Binding-site contacts:
Ligand atom O5 contacts residue ASN514 of chain 1.A at 2.4 Å (h-bond).
Ligand atom N2 contacts residue ASN514 of chain 1.A at 3.0 Å (h-bond).
Ligand atom C1 contacts residue ASN514 of chain 1.A at 1.6 Å.
Ligand atom C5 contacts residue ASN514 of chain 1.A at 3.7 Å.
Ligand atom C3 contacts residue ASN514 of chain 1.A at 3.9 Å.
Ligand atom O7 contacts residue ASN514 of chain 1.A at 4.4 Å.
Ligand atom C6 contacts residue ASN514 of chain 1.A at 4.2 Å.
Ligand atom O6 contacts residue ASN514 of chain 1.A at 3.4 Å (h-bond).
Ligand atom C2 contacts residue ASN514 of chain 1.A at 2.5 Å.
Ligand atom C7 contacts residue ASN514 of chain 1.A at 3.9 Å.
Ligand atom C4 contacts residue ASN514 of chain 1.A at 4.3 Å.

Sequence of chain 1.A:
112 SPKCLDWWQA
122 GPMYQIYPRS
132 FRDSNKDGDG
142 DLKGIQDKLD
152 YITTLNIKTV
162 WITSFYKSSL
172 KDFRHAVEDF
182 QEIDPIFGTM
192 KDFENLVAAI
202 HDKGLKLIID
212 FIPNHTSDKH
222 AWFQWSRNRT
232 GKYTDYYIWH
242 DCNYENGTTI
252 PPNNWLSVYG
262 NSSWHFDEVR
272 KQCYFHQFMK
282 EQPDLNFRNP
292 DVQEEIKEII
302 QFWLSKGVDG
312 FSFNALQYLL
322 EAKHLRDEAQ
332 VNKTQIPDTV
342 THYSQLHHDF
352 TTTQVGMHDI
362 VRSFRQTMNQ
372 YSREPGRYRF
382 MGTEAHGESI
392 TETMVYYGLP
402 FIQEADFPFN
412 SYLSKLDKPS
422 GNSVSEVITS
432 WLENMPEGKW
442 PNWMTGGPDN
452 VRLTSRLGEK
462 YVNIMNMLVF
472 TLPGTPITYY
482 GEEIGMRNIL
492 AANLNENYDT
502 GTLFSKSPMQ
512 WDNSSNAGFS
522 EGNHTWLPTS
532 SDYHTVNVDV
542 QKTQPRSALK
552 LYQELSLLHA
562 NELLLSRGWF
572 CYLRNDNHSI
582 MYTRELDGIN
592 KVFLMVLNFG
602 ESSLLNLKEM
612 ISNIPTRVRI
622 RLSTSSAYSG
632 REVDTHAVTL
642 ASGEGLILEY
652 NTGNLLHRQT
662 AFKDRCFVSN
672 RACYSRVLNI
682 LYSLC

A small-molecule ligand and the protein it binds are described below.
Small molecule (SMILES): CC(=O)N[C@@H]1[C@@H](O)[C@H](O)[C@@H](CO)O[C@H]1O